Binding-site contacts:
Ligand atom C5 contacts residue VAL272 of chain 1.B at 4.0 Å (hydrophobic).
Ligand atom O5 contacts residue VAL272 of chain 1.B at 3.2 Å (h-bond).
Ligand atom C7 contacts residue GLY270 of chain 1.B at 4.4 Å.
Ligand atom O6 contacts residue GLN349 of chain 1.B at 2.6 Å (h-bond).
Ligand atom C5 contacts residue ASN291 of chain 1.B at 3.7 Å.
Ligand atom C7 contacts residue ASN291 of chain 1.B at 3.3 Å.
Ligand atom C2 contacts residue GLN345 of chain 1.B at 4.2 Å.
Ligand atom C4 contacts residue LYS271 of chain 1.B at 3.9 Å.
Ligand atom C2 contacts residue GLY270 of chain 1.B at 4.0 Å.
Ligand atom C8 contacts residue ASN291 of chain 1.B at 3.4 Å.
Ligand atom C1 contacts residue GLN345 of chain 1.B at 4.3 Å.
Ligand atom C5 contacts residue GLN349 of chain 1.B at 4.5 Å.
Ligand atom C6 contacts residue VAL272 of chain 1.B at 3.9 Å (hydrophobic).
Ligand atom N2 contacts residue ASN291 of chain 1.B at 2.9 Å (h-bond).
Ligand atom O6 contacts residue VAL272 of chain 1.B at 2.6 Å (h-bond).
Ligand atom O6 contacts residue GLN345 of chain 1.B at 4.3 Å.
Ligand atom C5 contacts residue LYS271 of chain 1.B at 4.0 Å.
Ligand atom N2 contacts residue GLN345 of chain 1.B at 4.1 Å.
Ligand atom C1 contacts residue VAL272 of chain 1.B at 4.1 Å (hydrophobic).
Ligand atom C2 contacts residue LYS271 of chain 1.B at 4.4 Å.
Ligand atom O5 contacts residue ASN291 of chain 1.B at 2.4 Å (h-bond).
Ligand atom O6 contacts residue LYS271 of chain 1.B at 3.3 Å.
Ligand atom O5 contacts residue LYS271 of chain 1.B at 3.4 Å.
Ligand atom C8 contacts residue GLY270 of chain 1.B at 3.1 Å.
Ligand atom O5 contacts residue GLN345 of chain 1.B at 4.3 Å.
Ligand atom O7 contacts residue ASN291 of chain 1.B at 4.3 Å.
Ligand atom C4 contacts residue GLN345 of chain 1.B at 3.4 Å.
Ligand atom C3 contacts residue ASN291 of chain 1.B at 3.8 Å.
Ligand atom C2 contacts residue ASN291 of chain 1.B at 2.5 Å.
Ligand atom C8 contacts residue LYS271 of chain 1.B at 4.2 Å.
Ligand atom C6 contacts residue LYS271 of chain 1.B at 3.8 Å.
Ligand atom C6 contacts residue GLN345 of chain 1.B at 3.7 Å.
Ligand atom C6 contacts residue GLN349 of chain 1.B at 3.0 Å.
Ligand atom C1 contacts residue LYS271 of chain 1.B at 3.9 Å.
Ligand atom O3 contacts residue GLN345 of chain 1.B at 4.3 Å.
Ligand atom O4 contacts residue GLN345 of chain 1.B at 3.0 Å (h-bond).
Ligand atom C5 contacts residue GLN345 of chain 1.B at 3.3 Å.
Ligand atom C3 contacts residue GLN345 of chain 1.B at 3.4 Å.
Ligand atom C4 contacts residue ASN291 of chain 1.B at 4.2 Å.
Ligand atom C1 contacts residue ASN291 of chain 1.B at 1.4 Å.

This protein binds this small molecule.
Small molecule (SMILES): CC(=O)N[C@@H]1[C@@H](O)[C@H](O)[C@@H](CO)O[C@H]1O

Sequence of chain 1.B:
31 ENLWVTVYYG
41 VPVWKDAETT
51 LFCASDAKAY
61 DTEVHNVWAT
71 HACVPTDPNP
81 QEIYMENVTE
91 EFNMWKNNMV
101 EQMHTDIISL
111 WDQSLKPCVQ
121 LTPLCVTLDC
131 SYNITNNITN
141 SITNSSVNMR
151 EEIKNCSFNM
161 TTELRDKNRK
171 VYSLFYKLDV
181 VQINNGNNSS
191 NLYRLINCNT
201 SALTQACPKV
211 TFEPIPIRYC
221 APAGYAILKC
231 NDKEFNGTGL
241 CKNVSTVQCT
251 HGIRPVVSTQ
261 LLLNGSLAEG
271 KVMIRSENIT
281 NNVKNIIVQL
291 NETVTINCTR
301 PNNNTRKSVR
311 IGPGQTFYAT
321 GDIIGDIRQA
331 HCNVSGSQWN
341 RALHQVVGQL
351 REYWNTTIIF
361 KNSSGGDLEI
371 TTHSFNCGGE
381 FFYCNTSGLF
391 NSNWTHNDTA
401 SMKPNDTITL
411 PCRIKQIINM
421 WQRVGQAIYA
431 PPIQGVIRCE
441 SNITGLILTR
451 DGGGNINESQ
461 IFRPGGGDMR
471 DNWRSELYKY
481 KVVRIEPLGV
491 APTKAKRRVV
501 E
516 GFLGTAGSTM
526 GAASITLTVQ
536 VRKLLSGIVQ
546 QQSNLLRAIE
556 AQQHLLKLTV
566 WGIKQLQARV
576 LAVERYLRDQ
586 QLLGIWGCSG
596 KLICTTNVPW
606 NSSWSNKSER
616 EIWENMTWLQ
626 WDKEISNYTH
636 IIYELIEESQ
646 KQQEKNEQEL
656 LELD